Binding-site contacts:
Ligand atom C6 contacts residue ASN318 of chain 53.H at 3.2 Å.
Ligand atom C6 contacts residue SER284 of chain 53.H at 3.5 Å.
Ligand atom O6 contacts residue ASN318 of chain 53.H at 2.6 Å (h-bond).
Ligand atom O6 contacts residue SER284 of chain 53.H at 2.6 Å (h-bond).

Sequence of chain 53.H:
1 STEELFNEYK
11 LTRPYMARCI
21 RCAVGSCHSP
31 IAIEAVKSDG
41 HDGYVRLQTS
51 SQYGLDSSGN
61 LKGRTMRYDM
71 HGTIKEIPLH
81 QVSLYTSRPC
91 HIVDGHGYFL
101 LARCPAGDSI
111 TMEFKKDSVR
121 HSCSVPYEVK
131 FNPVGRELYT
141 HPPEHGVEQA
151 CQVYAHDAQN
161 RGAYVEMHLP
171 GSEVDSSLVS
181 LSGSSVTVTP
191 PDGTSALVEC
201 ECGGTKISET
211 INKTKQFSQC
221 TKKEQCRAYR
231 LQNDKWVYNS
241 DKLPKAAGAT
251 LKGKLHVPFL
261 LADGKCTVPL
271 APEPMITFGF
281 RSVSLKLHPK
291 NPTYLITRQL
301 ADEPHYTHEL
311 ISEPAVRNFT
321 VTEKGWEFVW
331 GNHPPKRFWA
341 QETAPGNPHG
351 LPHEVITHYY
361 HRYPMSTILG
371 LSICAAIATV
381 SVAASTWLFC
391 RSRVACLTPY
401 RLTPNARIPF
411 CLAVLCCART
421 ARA

A small-molecule ligand and the protein it binds are described below.
Small molecule (SMILES): CC(=O)N[C@@H]1[C@@H](O)[C@H](O)[C@@H](CO)O[C@H]1O